Binding-site contacts:
Ligand atom C1 contacts residue ASN216 of chain 1.A at 1.5 Å.
Ligand atom C2 contacts residue ASN216 of chain 1.A at 2.5 Å.
Ligand atom C8 contacts residue ASN216 of chain 1.A at 4.4 Å.
Ligand atom C5 contacts residue PHE86 of chain 1.A at 3.6 Å (hydrophobic).
Ligand atom O5 contacts residue ASN216 of chain 1.A at 2.4 Å (h-bond).
Ligand atom O7 contacts residue ASN216 of chain 1.A at 3.6 Å.
Ligand atom C8 contacts residue GLU282 of chain 1.A at 3.6 Å.
Ligand atom C6 contacts residue GLU282 of chain 1.A at 3.3 Å.
Ligand atom C5 contacts residue ASN216 of chain 1.A at 3.7 Å.
Ligand atom O5 contacts residue PHE220 of chain 1.A at 4.1 Å.
Ligand atom O7 contacts residue PHE86 of chain 1.A at 4.3 Å.
Ligand atom O7 contacts residue GLU658 of chain 1.B at 4.5 Å.
Ligand atom C7 contacts residue PHE86 of chain 1.A at 4.0 Å (hydrophobic).
Ligand atom O6 contacts residue PHE220 of chain 1.A at 3.6 Å.
Ligand atom C1 contacts residue PHE86 of chain 1.A at 3.6 Å (hydrophobic).
Ligand atom C8 contacts residue PHE86 of chain 1.A at 3.7 Å (hydrophobic).
Ligand atom C6 contacts residue PHE220 of chain 1.A at 3.8 Å (hydrophobic).
Ligand atom C8 contacts residue GLU658 of chain 1.B at 4.3 Å.
Ligand atom O5 contacts residue PHE86 of chain 1.A at 3.5 Å.
Ligand atom O6 contacts residue GLU282 of chain 1.A at 3.3 Å (salt-bridge).
Ligand atom C8 contacts residue ILE283 of chain 1.A at 4.4 Å (hydrophobic).
Ligand atom C7 contacts residue ASN216 of chain 1.A at 3.4 Å.
Ligand atom N2 contacts residue ASN216 of chain 1.A at 2.8 Å (h-bond).
Ligand atom C3 contacts residue ASN216 of chain 1.A at 3.8 Å.
Ligand atom C4 contacts residue ASN216 of chain 1.A at 4.3 Å.
Ligand atom C6 contacts residue PHE86 of chain 1.A at 3.8 Å (hydrophobic).

Sequence of chain 1.A:
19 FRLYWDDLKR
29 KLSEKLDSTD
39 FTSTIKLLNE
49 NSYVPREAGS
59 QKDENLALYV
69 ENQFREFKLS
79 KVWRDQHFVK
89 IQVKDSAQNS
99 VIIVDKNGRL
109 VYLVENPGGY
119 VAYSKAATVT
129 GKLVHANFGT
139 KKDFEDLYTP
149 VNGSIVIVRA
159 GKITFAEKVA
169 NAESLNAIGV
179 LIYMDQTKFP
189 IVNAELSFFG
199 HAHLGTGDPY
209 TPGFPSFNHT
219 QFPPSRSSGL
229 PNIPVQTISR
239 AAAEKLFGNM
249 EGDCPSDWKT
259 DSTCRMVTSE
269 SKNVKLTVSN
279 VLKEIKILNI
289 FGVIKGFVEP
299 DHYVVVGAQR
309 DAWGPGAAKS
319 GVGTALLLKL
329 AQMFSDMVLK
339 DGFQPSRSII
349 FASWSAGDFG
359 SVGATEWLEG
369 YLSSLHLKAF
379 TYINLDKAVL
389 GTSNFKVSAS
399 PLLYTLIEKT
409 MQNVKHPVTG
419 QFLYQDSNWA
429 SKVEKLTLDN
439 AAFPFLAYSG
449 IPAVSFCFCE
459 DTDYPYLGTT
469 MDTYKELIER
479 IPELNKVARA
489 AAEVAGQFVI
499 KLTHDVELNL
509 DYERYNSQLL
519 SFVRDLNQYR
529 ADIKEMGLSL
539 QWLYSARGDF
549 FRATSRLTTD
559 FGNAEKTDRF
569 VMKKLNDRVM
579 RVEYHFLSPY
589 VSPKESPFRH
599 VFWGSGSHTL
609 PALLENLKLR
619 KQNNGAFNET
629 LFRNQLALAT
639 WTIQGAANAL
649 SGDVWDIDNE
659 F

A small-molecule ligand and the protein it binds are described below.
Small molecule (SMILES): CC(=O)N[C@H]1[C@H](O[C@H]2[C@H](O)[C@@H](NC(C)=O)CO[C@@H]2CO)O[C@H](CO)[C@@H](O)[C@@H]1O

Sequence of chain 1.B:
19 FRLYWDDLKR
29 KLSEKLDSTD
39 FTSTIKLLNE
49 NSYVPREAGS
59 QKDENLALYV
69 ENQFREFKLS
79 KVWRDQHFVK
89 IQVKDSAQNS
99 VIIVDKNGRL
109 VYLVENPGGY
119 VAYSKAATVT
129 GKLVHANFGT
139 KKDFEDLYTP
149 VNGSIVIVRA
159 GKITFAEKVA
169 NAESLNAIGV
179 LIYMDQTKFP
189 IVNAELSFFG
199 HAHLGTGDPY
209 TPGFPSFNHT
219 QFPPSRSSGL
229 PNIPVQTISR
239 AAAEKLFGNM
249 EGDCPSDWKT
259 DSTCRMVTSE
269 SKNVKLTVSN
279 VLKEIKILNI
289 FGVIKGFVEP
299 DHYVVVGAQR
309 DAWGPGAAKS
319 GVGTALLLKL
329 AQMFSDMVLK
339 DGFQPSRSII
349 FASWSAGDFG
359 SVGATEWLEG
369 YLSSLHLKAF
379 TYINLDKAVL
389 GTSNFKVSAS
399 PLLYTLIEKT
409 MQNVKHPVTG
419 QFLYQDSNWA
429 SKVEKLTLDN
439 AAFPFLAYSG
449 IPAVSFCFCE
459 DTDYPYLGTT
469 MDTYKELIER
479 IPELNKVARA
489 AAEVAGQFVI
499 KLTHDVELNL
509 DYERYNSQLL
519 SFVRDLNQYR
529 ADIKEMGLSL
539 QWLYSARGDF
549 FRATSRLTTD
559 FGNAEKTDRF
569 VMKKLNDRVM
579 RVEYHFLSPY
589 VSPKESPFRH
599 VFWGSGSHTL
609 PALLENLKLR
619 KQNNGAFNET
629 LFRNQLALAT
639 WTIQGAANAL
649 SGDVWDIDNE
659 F